This small molecule binds to this protein.
Small molecule (SMILES): CC(=O)N[C@@H]1[C@@H](O)[C@H](O)[C@@H](CO)O[C@H]1O

Binding-site contacts:
Ligand atom C7 contacts residue ASN680 of chain 1.B at 3.3 Å.
Ligand atom C3 contacts residue ASN680 of chain 1.B at 3.8 Å.
Ligand atom O5 contacts residue ASN680 of chain 1.B at 2.4 Å (h-bond).
Ligand atom O7 contacts residue ASN680 of chain 1.B at 3.4 Å (h-bond).
Ligand atom C2 contacts residue ASN680 of chain 1.B at 2.5 Å.
Ligand atom C7 contacts residue GLN650 of chain 1.B at 4.5 Å.
Ligand atom C8 contacts residue ASN680 of chain 1.B at 4.5 Å.
Ligand atom C5 contacts residue ASN680 of chain 1.B at 3.7 Å.
Ligand atom C8 contacts residue GLN650 of chain 1.B at 3.2 Å.
Ligand atom C4 contacts residue ASN680 of chain 1.B at 4.3 Å.
Ligand atom C1 contacts residue ASN680 of chain 1.B at 1.4 Å.
Ligand atom N2 contacts residue ASN680 of chain 1.B at 2.9 Å (h-bond).

Sequence of chain 1.B:
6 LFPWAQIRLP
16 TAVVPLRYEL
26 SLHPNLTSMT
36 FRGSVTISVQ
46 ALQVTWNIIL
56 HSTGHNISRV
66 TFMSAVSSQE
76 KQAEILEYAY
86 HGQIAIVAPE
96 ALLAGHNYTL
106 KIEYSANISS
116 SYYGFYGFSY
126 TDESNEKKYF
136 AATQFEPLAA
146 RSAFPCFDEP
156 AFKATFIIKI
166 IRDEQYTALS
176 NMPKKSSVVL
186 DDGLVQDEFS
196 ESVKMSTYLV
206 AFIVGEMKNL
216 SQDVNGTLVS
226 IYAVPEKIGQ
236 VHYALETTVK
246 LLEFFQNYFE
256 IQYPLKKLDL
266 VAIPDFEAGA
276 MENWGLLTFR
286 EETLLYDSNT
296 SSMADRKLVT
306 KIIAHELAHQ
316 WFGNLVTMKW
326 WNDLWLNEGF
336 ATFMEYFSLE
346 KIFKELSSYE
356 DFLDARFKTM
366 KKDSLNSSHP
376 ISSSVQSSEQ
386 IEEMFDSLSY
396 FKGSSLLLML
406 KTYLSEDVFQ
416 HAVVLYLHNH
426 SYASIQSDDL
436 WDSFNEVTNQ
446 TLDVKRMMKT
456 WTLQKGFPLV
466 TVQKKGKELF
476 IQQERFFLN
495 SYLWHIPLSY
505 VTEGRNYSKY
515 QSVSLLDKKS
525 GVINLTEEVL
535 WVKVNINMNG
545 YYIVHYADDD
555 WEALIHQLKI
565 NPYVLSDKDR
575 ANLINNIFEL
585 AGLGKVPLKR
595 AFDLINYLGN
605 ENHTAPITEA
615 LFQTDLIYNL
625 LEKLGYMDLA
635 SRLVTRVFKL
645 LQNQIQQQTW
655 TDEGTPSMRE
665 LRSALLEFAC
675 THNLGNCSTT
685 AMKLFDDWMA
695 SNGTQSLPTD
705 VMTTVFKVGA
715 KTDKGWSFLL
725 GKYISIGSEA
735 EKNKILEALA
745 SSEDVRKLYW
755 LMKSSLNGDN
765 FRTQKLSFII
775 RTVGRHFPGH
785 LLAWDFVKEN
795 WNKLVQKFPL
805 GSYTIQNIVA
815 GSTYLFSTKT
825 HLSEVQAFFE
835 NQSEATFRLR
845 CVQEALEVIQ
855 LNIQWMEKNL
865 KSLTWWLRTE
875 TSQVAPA